Binding-site contacts:
Ligand atom O13 contacts residue ASP10 of chain 1.A at 2.9 Å (salt-bridge).
Ligand atom O12 contacts residue MG1 of chain 1.D at 2.2 Å.
Ligand atom O4 contacts residue ARG264 of chain 1.A at 3.1 Å.
Ligand atom O61 contacts residue GLY102 of chain 1.A at 2.6 Å (h-bond).
Ligand atom O13 contacts residue ASN103 of chain 1.A at 3.2 Å (h-bond).
Ligand atom O3 contacts residue ASP285 of chain 1.A at 2.6 Å (salt-bridge).
Ligand atom O63 contacts residue TYR346 of chain 1.A at 2.6 Å (h-bond).
Ligand atom O5 contacts residue GLN240 of chain 4.A at 3.1 Å (h-bond).
Ligand atom O62 contacts residue TYR89 of chain 1.A at 3.3 Å (h-bond).
Ligand atom O1 contacts residue MG1 of chain 1.B at 2.7 Å.
Ligand atom O61 contacts residue HIS17 of chain 1.A at 3.3 Å (h-bond).
Ligand atom O6 contacts residue HIS17 of chain 1.A at 3.2 Å (h-bond).
Ligand atom O12 contacts residue ASP51 of chain 1.A at 3.0 Å (salt-bridge).
Ligand atom O13 contacts residue MG1 of chain 1.E at 2.0 Å.
Ligand atom O13 contacts residue GLN93 of chain 1.A at 2.9 Å (h-bond).
Ligand atom O3 contacts residue ARG264 of chain 1.A at 2.8 Å (salt-bridge).
Ligand atom O5 contacts residue ASP285 of chain 1.A at 2.6 Å (salt-bridge).
Ligand atom P1 contacts residue MG1 of chain 1.B at 3.0 Å.
Ligand atom O62 contacts residue HIS241 of chain 4.A at 2.8 Å (h-bond).
Ligand atom O12 contacts residue ASP232 of chain 1.A at 3.1 Å (salt-bridge).
Ligand atom O4 contacts residue TYR346 of chain 1.A at 2.9 Å (h-bond).
Ligand atom C5 contacts residue ASP285 of chain 1.A at 3.3 Å.
Ligand atom O63 contacts residue GLY102 of chain 1.A at 3.2 Å.
Ligand atom O12 contacts residue LYS131 of chain 1.A at 3.0 Å (salt-bridge).
Ligand atom O5 contacts residue ALA245 of chain 4.A at 3.2 Å.
Ligand atom O12 contacts residue ASP130 of chain 1.A at 3.2 Å (salt-bridge).
Ligand atom O13 contacts residue ASP51 of chain 1.A at 2.9 Å (salt-bridge).
Ligand atom O61 contacts residue TYR89 of chain 1.A at 2.4 Å (h-bond).
Ligand atom O13 contacts residue HIS17 of chain 1.A at 3.1 Å (h-bond).
Ligand atom P1 contacts residue MG1 of chain 1.D at 3.3 Å.
Ligand atom O6 contacts residue GLN240 of chain 4.A at 3.2 Å (h-bond).
Ligand atom O5 contacts residue HIS17 of chain 1.A at 3.3 Å.
Ligand atom O11 contacts residue ASP231 of chain 1.A at 3.3 Å (salt-bridge).
Ligand atom O11 contacts residue ASP232 of chain 1.A at 3.2 Å (salt-bridge).
Ligand atom O1 contacts residue ASN103 of chain 1.A at 3.3 Å (h-bond).
Ligand atom C3 contacts residue ASP285 of chain 1.A at 3.1 Å.
Ligand atom O6 contacts residue TYR346 of chain 1.A at 3.3 Å (h-bond).
Ligand atom O62 contacts residue GLN240 of chain 4.A at 2.9 Å (h-bond).
Ligand atom O11 contacts residue MG1 of chain 1.B at 2.2 Å.
Ligand atom O11 contacts residue MG1 of chain 1.C at 2.3 Å.

Sequence of chain 1.A:
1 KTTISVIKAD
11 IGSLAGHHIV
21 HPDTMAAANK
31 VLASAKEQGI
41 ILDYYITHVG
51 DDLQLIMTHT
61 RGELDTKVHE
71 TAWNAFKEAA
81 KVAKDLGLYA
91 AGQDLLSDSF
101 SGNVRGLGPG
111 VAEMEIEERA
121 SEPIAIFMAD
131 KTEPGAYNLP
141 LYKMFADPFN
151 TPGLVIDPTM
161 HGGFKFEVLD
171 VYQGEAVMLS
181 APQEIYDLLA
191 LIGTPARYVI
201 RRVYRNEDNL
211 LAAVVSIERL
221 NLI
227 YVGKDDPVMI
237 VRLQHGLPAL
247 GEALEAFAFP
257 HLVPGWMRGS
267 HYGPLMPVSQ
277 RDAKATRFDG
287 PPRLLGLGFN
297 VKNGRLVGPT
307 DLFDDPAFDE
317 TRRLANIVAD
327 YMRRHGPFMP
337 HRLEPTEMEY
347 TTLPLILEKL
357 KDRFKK

Sequence of chain 4.A:
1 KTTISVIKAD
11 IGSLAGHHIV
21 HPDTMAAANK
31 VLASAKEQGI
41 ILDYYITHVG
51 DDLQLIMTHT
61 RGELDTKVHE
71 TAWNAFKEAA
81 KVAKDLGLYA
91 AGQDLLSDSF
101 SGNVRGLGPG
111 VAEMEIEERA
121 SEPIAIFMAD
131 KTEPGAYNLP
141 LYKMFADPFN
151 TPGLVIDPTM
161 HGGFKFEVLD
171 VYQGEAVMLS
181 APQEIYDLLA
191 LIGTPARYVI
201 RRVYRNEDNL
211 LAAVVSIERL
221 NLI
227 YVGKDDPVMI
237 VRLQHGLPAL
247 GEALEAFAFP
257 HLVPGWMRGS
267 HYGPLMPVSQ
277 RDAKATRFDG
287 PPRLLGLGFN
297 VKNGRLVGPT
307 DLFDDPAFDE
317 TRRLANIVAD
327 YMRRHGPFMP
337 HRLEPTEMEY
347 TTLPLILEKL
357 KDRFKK

This protein binds this small molecule.
Small molecule (SMILES): O=C(COP(=O)(O)O)[C@H](O)[C@@H](O)[C@H](O)COP(=O)(O)O